Binding-site contacts:
Ligand atom C06 contacts residue ILE700 of chain 1.B at 4.2 Å (hydrophobic).
Ligand atom C11 contacts residue HIS426 of chain 1.B at 2.6 Å.
Ligand atom C15 contacts residue HIS426 of chain 1.B at 3.8 Å.
Ligand atom C07 contacts residue ARG696 of chain 1.B at 3.8 Å.
Ligand atom O14 contacts residue HIS430 of chain 1.B at 3.5 Å (h-bond).
Ligand atom C08 contacts residue HIS426 of chain 1.B at 2.5 Å.
Ligand atom O14 contacts residue HIS426 of chain 1.B at 3.6 Å.
Ligand atom C03 contacts residue ARG696 of chain 1.B at 2.4 Å.
Ligand atom C11 contacts residue THR421 of chain 1.B at 4.0 Å.
Ligand atom C08 contacts residue ARG693 of chain 1.B at 4.4 Å.
Ligand atom C13 contacts residue LEU420 of chain 1.B at 4.4 Å (hydrophobic).
Ligand atom C10 contacts residue ARG693 of chain 1.B at 4.4 Å.
Ligand atom C16 contacts residue HIS426 of chain 1.B at 2.8 Å.
Ligand atom C04 contacts residue TRP692 of chain 1.B at 4.2 Å (hydrophobic).
Ligand atom C02 contacts residue ARG696 of chain 1.B at 3.5 Å.
Ligand atom C15 contacts residue HIS430 of chain 1.B at 2.7 Å.
Ligand atom B01 contacts residue ARG693 of chain 1.B at 4.4 Å.
Ligand atom C05 contacts residue TRP692 of chain 1.B at 4.4 Å (hydrophobic).
Ligand atom C11 contacts residue LEU420 of chain 1.B at 2.9 Å (hydrophobic).
Ligand atom B01 contacts residue HIS426 of chain 1.B at 3.5 Å.
Ligand atom C06 contacts residue ARG693 of chain 1.B at 4.4 Å.
Ligand atom N17 contacts residue HIS430 of chain 1.B at 3.4 Å (h-bond).
Ligand atom C02 contacts residue ARG693 of chain 1.B at 4.2 Å.
Ligand atom C12 contacts residue LEU420 of chain 1.B at 3.1 Å (hydrophobic).
Ligand atom C13 contacts residue HIS426 of chain 1.B at 2.4 Å.
Ligand atom C16 contacts residue HIS430 of chain 1.B at 3.4 Å.
Ligand atom C05 contacts residue ARG696 of chain 1.B at 1.8 Å.
Ligand atom C04 contacts residue ARG696 of chain 1.B at 1.1 Å.
Ligand atom C12 contacts residue HIS426 of chain 1.B at 2.3 Å.
Ligand atom C13 contacts residue LEU429 of chain 1.B at 4.1 Å (hydrophobic).
Ligand atom C06 contacts residue ARG696 of chain 1.B at 3.1 Å.
Ligand atom N17 contacts residue HIS426 of chain 1.B at 3.8 Å.
Ligand atom C10 contacts residue HIS426 of chain 1.B at 2.5 Å.
Ligand atom C09 contacts residue ARG693 of chain 1.B at 3.6 Å.
Ligand atom C09 contacts residue HIS426 of chain 1.B at 2.3 Å.
Ligand atom C10 contacts residue LEU420 of chain 1.B at 4.2 Å (hydrophobic).
Ligand atom C03 contacts residue ARG693 of chain 1.B at 3.9 Å.

A protein and the small-molecule ligand that binds it are described below.
Small molecule (SMILES): NCCOB(c1ccccc1)c1ccccc1

Sequence of chain 1.B:
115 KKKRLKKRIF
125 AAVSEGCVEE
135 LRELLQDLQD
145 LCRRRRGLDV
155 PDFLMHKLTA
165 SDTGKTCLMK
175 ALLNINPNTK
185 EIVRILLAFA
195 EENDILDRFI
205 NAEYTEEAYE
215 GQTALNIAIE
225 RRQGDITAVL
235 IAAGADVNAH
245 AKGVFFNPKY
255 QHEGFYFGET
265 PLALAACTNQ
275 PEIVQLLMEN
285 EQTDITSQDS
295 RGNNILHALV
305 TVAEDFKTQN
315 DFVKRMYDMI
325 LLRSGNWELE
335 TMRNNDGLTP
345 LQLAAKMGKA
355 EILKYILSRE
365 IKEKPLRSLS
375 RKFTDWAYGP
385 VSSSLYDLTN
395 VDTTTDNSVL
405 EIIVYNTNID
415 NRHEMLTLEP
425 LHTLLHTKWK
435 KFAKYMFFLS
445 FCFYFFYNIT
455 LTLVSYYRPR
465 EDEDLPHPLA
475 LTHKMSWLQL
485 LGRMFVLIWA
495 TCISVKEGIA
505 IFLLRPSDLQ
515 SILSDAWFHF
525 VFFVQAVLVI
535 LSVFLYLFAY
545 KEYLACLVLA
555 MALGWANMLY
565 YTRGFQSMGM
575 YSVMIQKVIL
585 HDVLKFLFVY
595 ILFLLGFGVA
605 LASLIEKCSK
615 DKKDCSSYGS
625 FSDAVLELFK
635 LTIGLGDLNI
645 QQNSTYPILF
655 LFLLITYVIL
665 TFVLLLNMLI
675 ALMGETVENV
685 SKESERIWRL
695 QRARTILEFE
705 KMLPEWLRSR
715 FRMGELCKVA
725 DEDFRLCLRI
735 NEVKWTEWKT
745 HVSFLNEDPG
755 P